Binding-site contacts:
Ligand atom O1 contacts residue LEU181 of chain 1.B at 3.3 Å.
Ligand atom O3 contacts residue SER191 of chain 1.B at 2.7 Å (h-bond).
Ligand atom C2 contacts residue LEU181 of chain 1.B at 3.6 Å (hydrophobic).
Ligand atom N2 contacts residue ALA178 of chain 1.B at 2.9 Å (h-bond).
Ligand atom C3 contacts residue VAL109 of chain 1.B at 3.8 Å (hydrophobic).
Ligand atom N3 contacts residue VAL126 of chain 1.B at 2.9 Å (h-bond).
Ligand atom C12 contacts residue ALA178 of chain 1.B at 3.4 Å (hydrophobic).
Ligand atom C18 contacts residue VAL126 of chain 1.B at 3.9 Å (hydrophobic).
Ligand atom C13 contacts residue GLU57 of chain 1.B at 3.6 Å.
Ligand atom C13 contacts residue GLY58 of chain 1.B at 3.8 Å.
Ligand atom C17 contacts residue LEU181 of chain 1.B at 3.8 Å (hydrophobic).
Ligand atom C14 contacts residue VAL63 of chain 1.B at 3.9 Å (hydrophobic).
Ligand atom C18 contacts residue ALA74 of chain 1.B at 3.3 Å (hydrophobic).
Ligand atom O3 contacts residue ASP192 of chain 1.B at 3.7 Å.
Ligand atom O3 contacts residue ASN179 of chain 1.B at 3.6 Å (h-bond).
Ligand atom C11 contacts residue ALA178 of chain 1.B at 3.5 Å (hydrophobic).
Ligand atom C8 contacts residue GLY131 of chain 1.B at 3.9 Å.
Ligand atom O4 contacts residue VAL126 of chain 1.B at 3.9 Å.
Ligand atom O4 contacts residue ALA74 of chain 1.B at 3.4 Å.
Ligand atom O4 contacts residue MET128 of chain 1.B at 2.8 Å (h-bond).
Ligand atom C4 contacts residue VAL63 of chain 1.B at 3.9 Å (hydrophobic).
Ligand atom O4 contacts residue MET55 of chain 1.B at 3.9 Å.
Ligand atom C8 contacts residue MET55 of chain 1.B at 3.9 Å (hydrophobic).
Ligand atom N2 contacts residue ASN179 of chain 1.B at 3.1 Å (h-bond).
Ligand atom C15 contacts residue ASN179 of chain 1.B at 3.5 Å.
Ligand atom C5 contacts residue LEU181 of chain 1.B at 3.6 Å (hydrophobic).
Ligand atom C4 contacts residue LEU181 of chain 1.B at 3.3 Å (hydrophobic).
Ligand atom C18 contacts residue MET128 of chain 1.B at 3.6 Å (hydrophobic).
Ligand atom C3 contacts residue TYR125 of chain 1.B at 3.7 Å (hydrophobic).
Ligand atom C15 contacts residue SER191 of chain 1.B at 3.7 Å.
Ligand atom N3 contacts residue MET128 of chain 1.B at 3.6 Å.
Ligand atom C9 contacts residue MET55 of chain 1.B at 3.4 Å (hydrophobic).
Ligand atom C3 contacts residue LEU181 of chain 1.B at 3.7 Å (hydrophobic).
Ligand atom C6 contacts residue LEU181 of chain 1.B at 3.8 Å (hydrophobic).
Ligand atom N2 contacts residue SER191 of chain 1.B at 3.9 Å.
Ligand atom C5 contacts residue VAL63 of chain 1.B at 3.9 Å (hydrophobic).
Ligand atom N3 contacts residue ALA74 of chain 1.B at 3.4 Å.
Ligand atom O4 contacts residue TYR127 of chain 1.B at 3.5 Å.
Ligand atom C1 contacts residue TYR125 of chain 1.B at 3.9 Å (hydrophobic).
Ligand atom C1 contacts residue VAL63 of chain 1.B at 4.0 Å (hydrophobic).

Sequence of chain 1.B:
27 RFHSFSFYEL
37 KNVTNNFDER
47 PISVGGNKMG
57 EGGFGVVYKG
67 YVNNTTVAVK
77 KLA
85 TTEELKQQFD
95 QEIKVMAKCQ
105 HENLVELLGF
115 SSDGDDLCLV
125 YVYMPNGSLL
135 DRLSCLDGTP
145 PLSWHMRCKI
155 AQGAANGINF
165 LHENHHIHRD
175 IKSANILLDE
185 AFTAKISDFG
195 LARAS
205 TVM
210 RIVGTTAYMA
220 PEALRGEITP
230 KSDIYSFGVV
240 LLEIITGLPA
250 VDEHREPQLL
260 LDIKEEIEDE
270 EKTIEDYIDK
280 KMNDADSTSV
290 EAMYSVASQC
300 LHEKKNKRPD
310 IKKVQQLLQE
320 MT

This small molecule binds to this protein.
Small molecule (SMILES): CC(C)Oc1cc2c(OC[C@@H]3CCC(=O)N3)nccc2cc1C(N)=O